Sequence of chain 3.A:
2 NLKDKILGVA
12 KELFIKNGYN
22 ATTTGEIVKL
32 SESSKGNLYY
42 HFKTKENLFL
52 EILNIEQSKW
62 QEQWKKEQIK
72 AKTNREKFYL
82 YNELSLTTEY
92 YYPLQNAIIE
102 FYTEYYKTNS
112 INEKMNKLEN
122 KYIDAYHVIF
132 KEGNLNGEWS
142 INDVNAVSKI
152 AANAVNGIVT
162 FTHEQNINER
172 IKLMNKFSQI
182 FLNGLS

A small-molecule ligand and the protein it binds are described below.
Small molecule (SMILES): Cc1cc(N)c2ccccc2[n+]1CCCCCCCCCC[n+]1c(C)cc(N)c2ccccc21

Binding-site contacts:
Ligand atom C14 contacts residue TRP61 of chain 3.C at 3.6 Å (hydrophobic).
Ligand atom C4 contacts residue ASN97 of chain 3.A at 3.5 Å.
Ligand atom C29 contacts residue TRP61 of chain 3.C at 3.8 Å (hydrophobic).
Ligand atom C21 contacts residue GLN58 of chain 3.C at 3.8 Å.
Ligand atom N4 contacts residue PHE162 of chain 3.A at 3.8 Å.
Ligand atom C22 contacts residue GLN58 of chain 3.C at 3.8 Å.
Ligand atom C4 contacts residue ILE100 of chain 3.A at 3.8 Å (hydrophobic).
Ligand atom C8 contacts residue PHE162 of chain 3.A at 3.6 Å (hydrophobic).
Ligand atom C4 contacts residue TYR103 of chain 3.C at 3.8 Å (hydrophobic).
Ligand atom C16 contacts residue THR89 of chain 3.C at 3.3 Å.
Ligand atom C29 contacts residue GLU57 of chain 3.C at 3.3 Å.
Ligand atom N1 contacts residue TYR103 of chain 3.C at 3.5 Å.
Ligand atom N4 contacts residue TYR103 of chain 3.C at 3.7 Å.
Ligand atom N4 contacts residue THR161 of chain 3.A at 3.1 Å (h-bond).
Ligand atom C29 contacts residue LYS60 of chain 3.C at 3.8 Å.
Ligand atom C7 contacts residue TYR103 of chain 3.C at 3.4 Å (hydrophobic).
Ligand atom N3 contacts residue THR89 of chain 3.C at 3.4 Å.
Ligand atom C6 contacts residue TYR103 of chain 3.C at 3.5 Å (hydrophobic).
Ligand atom C16 contacts residue GLU90 of chain 3.C at 3.6 Å.
Ligand atom C3 contacts residue ILE100 of chain 3.C at 3.7 Å (hydrophobic).
Ligand atom C30 contacts residue TYR103 of chain 3.C at 3.8 Å (hydrophobic).
Ligand atom C1 contacts residue TYR103 of chain 3.C at 3.8 Å (hydrophobic).
Ligand atom C10 contacts residue TRP61 of chain 3.C at 3.6 Å (hydrophobic).
Ligand atom C23 contacts residue GLN58 of chain 3.C at 3.7 Å.
Ligand atom N2 contacts residue TYR93 of chain 3.C at 3.7 Å.
Ligand atom C19 contacts residue GLU57 of chain 3.C at 3.3 Å.
Ligand atom C12 contacts residue TYR93 of chain 3.C at 3.7 Å (hydrophobic).
Ligand atom C25 contacts residue LEU119 of chain 3.C at 3.8 Å (hydrophobic).
Ligand atom C13 contacts residue TYR93 of chain 3.C at 3.8 Å (hydrophobic).
Ligand atom C19 contacts residue TYR93 of chain 3.C at 3.4 Å (hydrophobic).
Ligand atom C21 contacts residue GLU57 of chain 3.C at 3.8 Å.
Ligand atom C6 contacts residue PHE162 of chain 3.A at 3.7 Å (hydrophobic).
Ligand atom C20 contacts residue TYR93 of chain 3.C at 3.7 Å (hydrophobic).
Ligand atom N4 contacts residue ASN97 of chain 3.A at 3.0 Å (h-bond).
Ligand atom C7 contacts residue PHE162 of chain 3.A at 3.4 Å (hydrophobic).
Ligand atom C9 contacts residue TYR103 of chain 3.C at 3.5 Å (hydrophobic).
Ligand atom C8 contacts residue TYR103 of chain 3.C at 3.4 Å (hydrophobic).
Ligand atom C15 contacts residue THR89 of chain 3.C at 2.8 Å.
Ligand atom C5 contacts residue TYR103 of chain 3.C at 3.5 Å (hydrophobic).
Ligand atom C2 contacts residue ILE100 of chain 3.C at 3.6 Å (hydrophobic).

Sequence of chain 3.C:
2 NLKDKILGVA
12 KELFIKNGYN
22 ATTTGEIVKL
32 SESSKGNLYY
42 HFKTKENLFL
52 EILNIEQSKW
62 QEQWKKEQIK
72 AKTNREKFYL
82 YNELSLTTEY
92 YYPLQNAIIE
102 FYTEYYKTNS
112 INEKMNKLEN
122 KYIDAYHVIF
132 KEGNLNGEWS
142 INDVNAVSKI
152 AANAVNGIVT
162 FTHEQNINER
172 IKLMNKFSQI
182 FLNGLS